Sequence of chain 1.B:
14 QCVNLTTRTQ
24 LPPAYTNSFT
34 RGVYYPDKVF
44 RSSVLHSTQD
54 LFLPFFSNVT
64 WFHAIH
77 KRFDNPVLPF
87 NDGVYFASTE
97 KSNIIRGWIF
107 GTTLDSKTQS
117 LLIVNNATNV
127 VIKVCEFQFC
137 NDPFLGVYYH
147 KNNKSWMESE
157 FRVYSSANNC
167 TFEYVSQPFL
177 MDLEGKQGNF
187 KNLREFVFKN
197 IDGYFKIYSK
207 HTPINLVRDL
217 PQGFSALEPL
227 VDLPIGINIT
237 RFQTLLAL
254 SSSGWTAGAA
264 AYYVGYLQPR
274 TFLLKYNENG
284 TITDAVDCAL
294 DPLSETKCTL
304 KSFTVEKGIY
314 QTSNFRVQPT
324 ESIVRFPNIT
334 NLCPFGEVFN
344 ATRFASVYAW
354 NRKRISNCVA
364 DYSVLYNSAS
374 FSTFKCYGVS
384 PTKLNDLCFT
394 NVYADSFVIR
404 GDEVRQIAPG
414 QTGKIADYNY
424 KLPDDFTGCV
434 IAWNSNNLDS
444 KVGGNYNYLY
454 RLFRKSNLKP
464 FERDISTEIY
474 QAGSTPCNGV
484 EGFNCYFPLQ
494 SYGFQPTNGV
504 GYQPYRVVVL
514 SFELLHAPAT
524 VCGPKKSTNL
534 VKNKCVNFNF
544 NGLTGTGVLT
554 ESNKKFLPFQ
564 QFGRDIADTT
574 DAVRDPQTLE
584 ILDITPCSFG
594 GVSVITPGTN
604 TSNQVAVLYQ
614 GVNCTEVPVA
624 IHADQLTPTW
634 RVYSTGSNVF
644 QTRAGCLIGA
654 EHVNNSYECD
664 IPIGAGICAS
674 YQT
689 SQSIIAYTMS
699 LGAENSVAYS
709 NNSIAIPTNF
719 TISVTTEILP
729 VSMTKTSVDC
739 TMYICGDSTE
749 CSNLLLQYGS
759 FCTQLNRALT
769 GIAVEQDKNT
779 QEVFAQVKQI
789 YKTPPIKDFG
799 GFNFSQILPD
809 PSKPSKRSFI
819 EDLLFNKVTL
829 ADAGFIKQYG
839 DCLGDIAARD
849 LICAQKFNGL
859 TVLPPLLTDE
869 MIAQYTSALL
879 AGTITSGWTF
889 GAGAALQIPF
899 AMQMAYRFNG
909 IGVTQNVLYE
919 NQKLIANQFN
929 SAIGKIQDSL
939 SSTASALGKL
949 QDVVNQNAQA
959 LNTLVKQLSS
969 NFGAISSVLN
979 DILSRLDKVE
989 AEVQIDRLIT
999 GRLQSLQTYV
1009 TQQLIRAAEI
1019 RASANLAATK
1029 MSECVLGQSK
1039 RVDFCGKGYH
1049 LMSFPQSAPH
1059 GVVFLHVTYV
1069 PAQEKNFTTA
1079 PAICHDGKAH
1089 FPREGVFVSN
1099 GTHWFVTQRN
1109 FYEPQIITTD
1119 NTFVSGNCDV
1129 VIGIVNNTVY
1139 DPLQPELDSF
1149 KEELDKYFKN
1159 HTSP

Binding-site contacts:
Ligand atom C5 contacts residue ASN657 of chain 1.B at 3.8 Å.
Ligand atom C1 contacts residue ASN657 of chain 1.B at 1.6 Å.
Ligand atom C8 contacts residue HIS655 of chain 1.B at 3.5 Å.
Ligand atom C3 contacts residue ASN657 of chain 1.B at 4.0 Å.
Ligand atom O5 contacts residue ASN657 of chain 1.B at 2.4 Å (h-bond).
Ligand atom C7 contacts residue ASN657 of chain 1.B at 3.2 Å.
Ligand atom C2 contacts residue ASN657 of chain 1.B at 2.7 Å.
Ligand atom C8 contacts residue ASN657 of chain 1.B at 3.6 Å.
Ligand atom N2 contacts residue ASN657 of chain 1.B at 2.8 Å (h-bond).
Ligand atom O7 contacts residue ASN657 of chain 1.B at 3.9 Å.
Ligand atom C4 contacts residue ASN657 of chain 1.B at 4.4 Å.

The protein below binds the small molecule below.
Small molecule (SMILES): CC(=O)N[C@@H]1[C@@H](O)[C@H](O)[C@@H](CO)O[C@H]1O